Sequence of chain 18.A:
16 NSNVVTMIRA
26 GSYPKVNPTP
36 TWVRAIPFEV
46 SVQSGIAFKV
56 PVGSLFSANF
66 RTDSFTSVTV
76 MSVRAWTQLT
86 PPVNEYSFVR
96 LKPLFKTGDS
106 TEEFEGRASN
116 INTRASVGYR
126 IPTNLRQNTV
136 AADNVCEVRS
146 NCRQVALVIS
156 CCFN

Binding-site contacts:
Ligand atom OP1 contacts residue ILE23 of chain 18.A at 4.0 Å.
Ligand atom OP2 contacts residue ILE23 of chain 18.A at 4.5 Å.
Ligand atom OP3 contacts residue ILE23 of chain 18.A at 4.2 Å.
Ligand atom C6 contacts residue ARG125 of chain 52.A at 3.5 Å.
Ligand atom OP2 contacts residue ARG131 of chain 52.A at 3.7 Å.
Ligand atom P contacts residue ARG131 of chain 52.A at 3.5 Å.
Ligand atom C5' contacts residue SER77 of chain 52.A at 4.4 Å.
Ligand atom N3 contacts residue SER17 of chain 18.A at 4.3 Å.
Ligand atom C4 contacts residue ARG125 of chain 52.A at 3.5 Å.
Ligand atom N1 contacts residue ASN16 of chain 18.A at 4.4 Å.
Ligand atom C2 contacts residue ARG125 of chain 52.A at 3.8 Å.
Ligand atom N3 contacts residue ARG125 of chain 52.A at 3.6 Å (salt-bridge).
Ligand atom C4' contacts residue ARG125 of chain 52.A at 4.4 Å.
Ligand atom C2' contacts residue ARG125 of chain 52.A at 3.6 Å.
Ligand atom C4 contacts residue ASN16 of chain 18.A at 4.1 Å.
Ligand atom C5' contacts residue MET76 of chain 52.A at 4.3 Å (hydrophobic).
Ligand atom O4 contacts residue SER17 of chain 18.A at 3.2 Å.
Ligand atom C5 contacts residue THR21 of chain 18.A at 4.3 Å.
Ligand atom C3' contacts residue ARG125 of chain 52.A at 3.3 Å.
Ligand atom O2 contacts residue ASN16 of chain 18.A at 2.5 Å (h-bond).
Ligand atom C5' contacts residue ARG125 of chain 52.A at 4.1 Å.
Ligand atom N1 contacts residue ARG125 of chain 52.A at 3.7 Å.
Ligand atom O5' contacts residue ARG131 of chain 52.A at 2.6 Å (salt-bridge).
Ligand atom C2 contacts residue ASN16 of chain 18.A at 3.0 Å.
Ligand atom C5' contacts residue ARG131 of chain 52.A at 3.2 Å.
Ligand atom OP2 contacts residue SER77 of chain 52.A at 4.1 Å.
Ligand atom O4 contacts residue THR21 of chain 18.A at 3.9 Å.
Ligand atom C4 contacts residue SER17 of chain 18.A at 4.1 Å.
Ligand atom C5 contacts residue ARG125 of chain 52.A at 3.5 Å.
Ligand atom O2 contacts residue ARG125 of chain 52.A at 3.9 Å.
Ligand atom O3' contacts residue ARG125 of chain 52.A at 4.0 Å.
Ligand atom N3 contacts residue ASN16 of chain 18.A at 2.9 Å (h-bond).
Ligand atom P contacts residue ARG125 of chain 52.A at 3.7 Å.
Ligand atom C1' contacts residue ARG125 of chain 52.A at 4.2 Å.
Ligand atom OP1 contacts residue ARG125 of chain 52.A at 2.9 Å (salt-bridge).
Ligand atom OP3 contacts residue ARG125 of chain 52.A at 2.8 Å.
Ligand atom P contacts residue ILE23 of chain 18.A at 4.4 Å.
Ligand atom OP1 contacts residue ARG131 of chain 52.A at 3.4 Å (salt-bridge).
Ligand atom O4 contacts residue ARG125 of chain 52.A at 3.8 Å.
Ligand atom O5' contacts residue ARG125 of chain 52.A at 3.0 Å (salt-bridge).

A protein and the small-molecule ligand that binds it are described below.
Small molecule (SMILES): CO[P](=O)(O)O[C@H]1[C@@H](O)[C@H](n2ccc(=O)[nH]c2=O)O[C@@H]1COP(=O)(O)O

Sequence of chain 52.A:
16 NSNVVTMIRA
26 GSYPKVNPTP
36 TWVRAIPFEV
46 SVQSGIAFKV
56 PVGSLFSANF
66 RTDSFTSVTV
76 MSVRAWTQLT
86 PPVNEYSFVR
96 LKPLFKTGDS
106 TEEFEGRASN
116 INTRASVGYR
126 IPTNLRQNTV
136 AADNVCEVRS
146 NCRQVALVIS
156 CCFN